The small molecule below binds the protein below.
Small molecule (SMILES): CC(=O)N[C@@H]1[C@@H](O)[C@H](O)[C@@H](CO)O[C@H]1O

Binding-site contacts:
Ligand atom C1 contacts residue ASN143 of chain 7.B at 1.4 Å.
Ligand atom O4 contacts residue ARG142 of chain 7.B at 3.2 Å.
Ligand atom C2 contacts residue ASN153 of chain 7.B at 3.8 Å.
Ligand atom C7 contacts residue ASN153 of chain 7.B at 4.1 Å.
Ligand atom C6 contacts residue ASN143 of chain 7.B at 3.0 Å.
Ligand atom O3 contacts residue ASN153 of chain 7.B at 2.0 Å (h-bond).
Ligand atom C5 contacts residue ASN143 of chain 7.B at 3.0 Å.
Ligand atom C6 contacts residue ARG142 of chain 7.B at 3.5 Å.
Ligand atom O5 contacts residue ASN143 of chain 7.B at 2.4 Å (h-bond).
Ligand atom C4 contacts residue ASN153 of chain 7.B at 3.8 Å.
Ligand atom C4 contacts residue ASN143 of chain 7.B at 3.4 Å.
Ligand atom C3 contacts residue ASN143 of chain 7.B at 3.5 Å.
Ligand atom O3 contacts residue ASN143 of chain 7.B at 4.3 Å.
Ligand atom C4 contacts residue ARG142 of chain 7.B at 3.9 Å.
Ligand atom O6 contacts residue ASN143 of chain 7.B at 2.9 Å (h-bond).
Ligand atom O4 contacts residue ASN153 of chain 7.B at 3.9 Å.
Ligand atom O6 contacts residue ARG142 of chain 7.B at 4.4 Å.
Ligand atom O3 contacts residue GLY154 of chain 7.B at 4.2 Å.
Ligand atom C7 contacts residue ASN143 of chain 7.B at 3.4 Å.
Ligand atom O7 contacts residue ASN143 of chain 7.B at 2.6 Å (h-bond).
Ligand atom C3 contacts residue ASN153 of chain 7.B at 3.3 Å.
Ligand atom C2 contacts residue ASN143 of chain 7.B at 2.5 Å.
Ligand atom O7 contacts residue ASN153 of chain 7.B at 3.9 Å.
Ligand atom C5 contacts residue ARG142 of chain 7.B at 4.3 Å.
Ligand atom N2 contacts residue ASN143 of chain 7.B at 3.4 Å (h-bond).
Ligand atom N2 contacts residue ASN153 of chain 7.B at 4.1 Å.

Sequence of chain 7.B:
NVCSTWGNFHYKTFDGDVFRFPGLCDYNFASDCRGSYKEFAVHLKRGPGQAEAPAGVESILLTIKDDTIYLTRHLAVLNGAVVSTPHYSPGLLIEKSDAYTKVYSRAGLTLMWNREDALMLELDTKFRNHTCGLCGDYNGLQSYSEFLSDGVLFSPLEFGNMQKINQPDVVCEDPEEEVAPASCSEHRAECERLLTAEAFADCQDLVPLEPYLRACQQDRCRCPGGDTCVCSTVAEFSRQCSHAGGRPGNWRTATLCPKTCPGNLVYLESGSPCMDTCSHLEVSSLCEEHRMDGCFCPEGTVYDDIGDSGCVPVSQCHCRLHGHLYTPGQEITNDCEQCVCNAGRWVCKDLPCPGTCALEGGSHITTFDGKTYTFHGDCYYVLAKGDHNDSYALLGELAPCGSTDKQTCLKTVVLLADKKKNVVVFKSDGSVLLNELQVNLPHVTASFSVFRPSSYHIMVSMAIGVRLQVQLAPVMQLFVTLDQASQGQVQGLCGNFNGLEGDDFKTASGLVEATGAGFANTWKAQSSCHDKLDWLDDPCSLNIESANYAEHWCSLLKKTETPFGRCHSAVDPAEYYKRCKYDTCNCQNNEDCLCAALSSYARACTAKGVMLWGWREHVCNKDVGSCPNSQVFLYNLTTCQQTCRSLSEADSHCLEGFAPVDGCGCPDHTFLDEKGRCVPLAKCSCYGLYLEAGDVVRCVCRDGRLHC